This protein binds this small molecule.
Small molecule (SMILES): O=C([O-])C(=O)[O-]

Binding-site contacts:
Ligand atom C1 contacts residue VAL23 of chain 1.H at 3.8 Å (hydrophobic).
Ligand atom O4 contacts residue MG1 of chain 1.DA at 2.1 Å.
Ligand atom C1 contacts residue MG1 of chain 1.DA at 3.0 Å.
Ligand atom O3 contacts residue PHE45 of chain 1.H at 3.5 Å.
Ligand atom O4 contacts residue THR192 of chain 1.H at 3.1 Å (h-bond).
Ligand atom O2 contacts residue ASN26 of chain 1.H at 4.2 Å.
Ligand atom C1 contacts residue GLY24 of chain 1.H at 3.4 Å.
Ligand atom O2 contacts residue THR192 of chain 1.H at 4.0 Å.
Ligand atom O3 contacts residue GLY24 of chain 1.H at 4.1 Å.
Ligand atom C2 contacts residue GLY191 of chain 1.H at 4.1 Å.
Ligand atom O2 contacts residue HIS30 of chain 1.H at 3.4 Å.
Ligand atom O2 contacts residue GLY24 of chain 1.H at 3.5 Å.
Ligand atom C1 contacts residue ARG25 of chain 1.H at 4.1 Å.
Ligand atom C2 contacts residue VAL23 of chain 1.H at 3.6 Å (hydrophobic).
Ligand atom C1 contacts residue LYS123 of chain 1.H at 4.2 Å.
Ligand atom O3 contacts residue MG1 of chain 1.DA at 2.2 Å.
Ligand atom O4 contacts residue GLY191 of chain 1.H at 3.4 Å.
Ligand atom O3 contacts residue GLU71 of chain 1.H at 3.2 Å (salt-bridge).
Ligand atom C2 contacts residue MG1 of chain 1.DA at 2.9 Å.
Ligand atom O3 contacts residue VAL23 of chain 1.H at 3.9 Å.
Ligand atom O3 contacts residue ASP102 of chain 1.H at 3.2 Å (salt-bridge).
Ligand atom C1 contacts residue GLU71 of chain 1.H at 3.8 Å.
Ligand atom O1 contacts residue GLY24 of chain 1.H at 3.1 Å.
Ligand atom C2 contacts residue ARG25 of chain 1.H at 3.7 Å.
Ligand atom O1 contacts residue ARG25 of chain 1.H at 3.7 Å.
Ligand atom O2 contacts residue MG1 of chain 1.DA at 4.2 Å.
Ligand atom C2 contacts residue GLU73 of chain 1.H at 4.2 Å.
Ligand atom O2 contacts residue VAL23 of chain 1.H at 4.0 Å.
Ligand atom O3 contacts residue LYS123 of chain 1.H at 3.2 Å (salt-bridge).
Ligand atom O2 contacts residue ARG25 of chain 1.H at 2.9 Å (salt-bridge).
Ligand atom O4 contacts residue VAL23 of chain 1.H at 3.5 Å (h-bond).
Ligand atom C2 contacts residue GLY24 of chain 1.H at 3.6 Å.
Ligand atom C2 contacts residue GLU71 of chain 1.H at 3.7 Å.
Ligand atom C2 contacts residue HIS30 of chain 1.H at 4.1 Å.
Ligand atom O4 contacts residue GLU73 of chain 1.H at 3.0 Å (salt-bridge).
Ligand atom C1 contacts residue PHE45 of chain 1.H at 4.2 Å (hydrophobic).
Ligand atom C2 contacts residue THR192 of chain 1.H at 4.0 Å.
Ligand atom O1 contacts residue MG1 of chain 1.DA at 4.2 Å.
Ligand atom O3 contacts residue GLU73 of chain 1.H at 4.2 Å.
Ligand atom O4 contacts residue GLU71 of chain 1.H at 3.1 Å (salt-bridge).

Sequence of chain 1.H:
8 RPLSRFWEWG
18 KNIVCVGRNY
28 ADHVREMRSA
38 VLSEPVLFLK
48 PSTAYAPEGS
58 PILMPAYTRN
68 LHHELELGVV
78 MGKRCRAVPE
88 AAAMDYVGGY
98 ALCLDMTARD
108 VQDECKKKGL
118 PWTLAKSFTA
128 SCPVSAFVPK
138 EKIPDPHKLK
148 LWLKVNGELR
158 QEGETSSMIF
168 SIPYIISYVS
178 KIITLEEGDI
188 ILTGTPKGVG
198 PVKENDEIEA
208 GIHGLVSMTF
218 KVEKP